Binding-site contacts:
Ligand atom C3 contacts residue ASN650 of chain 3.A at 3.7 Å.
Ligand atom O5 contacts residue ASN650 of chain 3.A at 2.4 Å (h-bond).
Ligand atom O5 contacts residue TRP627 of chain 3.A at 3.8 Å.
Ligand atom C5 contacts residue TRP627 of chain 3.A at 4.5 Å (hydrophobic).
Ligand atom C1 contacts residue ASN650 of chain 3.A at 1.4 Å.
Ligand atom O4 contacts residue ASP682 of chain 3.A at 2.4 Å (salt-bridge).
Ligand atom C4 contacts residue ASN650 of chain 3.A at 4.2 Å.
Ligand atom C7 contacts residue ASN650 of chain 3.A at 4.0 Å.
Ligand atom O3 contacts residue ASN650 of chain 3.A at 3.9 Å.
Ligand atom C6 contacts residue TRP627 of chain 3.A at 3.6 Å (hydrophobic).
Ligand atom N2 contacts residue ASN650 of chain 3.A at 3.3 Å (h-bond).
Ligand atom N2 contacts residue ASP682 of chain 3.A at 3.5 Å (salt-bridge).
Ligand atom C5 contacts residue ASN650 of chain 3.A at 3.7 Å.
Ligand atom O6 contacts residue TRP627 of chain 3.A at 4.2 Å.
Ligand atom O7 contacts residue ASP682 of chain 3.A at 4.1 Å.
Ligand atom C3 contacts residue ASP682 of chain 3.A at 3.5 Å.
Ligand atom C2 contacts residue ASP682 of chain 3.A at 4.2 Å.
Ligand atom C2 contacts residue ASN650 of chain 3.A at 2.5 Å.
Ligand atom C4 contacts residue ASP682 of chain 3.A at 3.4 Å.
Ligand atom C7 contacts residue ASP682 of chain 3.A at 4.0 Å.
Ligand atom C8 contacts residue ASN650 of chain 3.A at 4.1 Å.

A protein and the small-molecule ligand that binds it are described below.
Small molecule (SMILES): CC(=O)N[C@@H]1[C@@H](O)[C@H](O)[C@@H](CO)O[C@H]1O

Sequence of chain 3.A:
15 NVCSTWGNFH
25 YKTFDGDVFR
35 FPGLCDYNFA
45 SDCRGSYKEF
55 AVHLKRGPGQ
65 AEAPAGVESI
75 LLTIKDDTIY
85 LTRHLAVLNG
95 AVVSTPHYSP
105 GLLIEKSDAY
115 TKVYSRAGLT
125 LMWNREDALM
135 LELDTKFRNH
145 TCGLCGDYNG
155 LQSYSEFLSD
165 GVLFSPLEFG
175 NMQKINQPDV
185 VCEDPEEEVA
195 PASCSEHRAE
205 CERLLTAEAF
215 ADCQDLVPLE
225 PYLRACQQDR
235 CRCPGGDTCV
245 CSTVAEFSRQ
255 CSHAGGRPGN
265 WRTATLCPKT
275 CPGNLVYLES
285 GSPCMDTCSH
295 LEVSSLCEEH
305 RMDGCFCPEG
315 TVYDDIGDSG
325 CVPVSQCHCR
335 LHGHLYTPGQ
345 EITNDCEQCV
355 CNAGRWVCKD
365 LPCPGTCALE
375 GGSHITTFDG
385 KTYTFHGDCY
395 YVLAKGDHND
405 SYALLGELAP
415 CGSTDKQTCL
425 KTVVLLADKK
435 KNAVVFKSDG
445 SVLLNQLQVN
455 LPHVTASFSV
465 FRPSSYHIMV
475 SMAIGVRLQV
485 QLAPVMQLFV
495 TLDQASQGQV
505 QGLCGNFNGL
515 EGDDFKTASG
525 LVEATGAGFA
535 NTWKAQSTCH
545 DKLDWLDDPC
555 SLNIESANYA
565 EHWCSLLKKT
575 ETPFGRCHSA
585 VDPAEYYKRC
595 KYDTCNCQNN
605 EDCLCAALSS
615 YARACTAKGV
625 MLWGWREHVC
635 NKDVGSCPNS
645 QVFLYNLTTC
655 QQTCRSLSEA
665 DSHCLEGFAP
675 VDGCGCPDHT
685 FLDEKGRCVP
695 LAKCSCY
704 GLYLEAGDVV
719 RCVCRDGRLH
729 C